Sequence of chain 46.A:
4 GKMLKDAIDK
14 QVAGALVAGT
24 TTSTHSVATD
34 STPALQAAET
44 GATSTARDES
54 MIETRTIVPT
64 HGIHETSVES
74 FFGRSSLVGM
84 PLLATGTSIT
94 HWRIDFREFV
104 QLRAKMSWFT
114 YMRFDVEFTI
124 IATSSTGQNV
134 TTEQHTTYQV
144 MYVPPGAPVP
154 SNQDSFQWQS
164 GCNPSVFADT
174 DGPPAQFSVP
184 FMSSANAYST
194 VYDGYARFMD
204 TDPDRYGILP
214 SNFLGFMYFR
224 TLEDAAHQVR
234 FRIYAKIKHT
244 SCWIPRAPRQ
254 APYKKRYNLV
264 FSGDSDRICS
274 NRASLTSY

The protein below binds the small molecule below.
Small molecule (SMILES): Nc1ncnc2c1ncn2[C@@H]1O[C@H](COP(=O)=O)[C@@H](O[P](=O)(O)OC[C@H]2O[C@@H](n3ccc(=O)[nH]c3=O)[C@H](O)[C@@H]2O)[C@H]1O

Binding-site contacts:
Ligand atom N1 contacts residue TRP38 of chain 45.B at 3.3 Å.
Ligand atom N6 contacts residue VAL30 of chain 46.A at 4.3 Å.
Ligand atom O2' contacts residue HIS28 of chain 46.A at 3.2 Å (h-bond).
Ligand atom N9 contacts residue TRP38 of chain 45.B at 3.7 Å.
Ligand atom C8 contacts residue TRP38 of chain 45.B at 4.3 Å (hydrophobic).
Ligand atom C5 contacts residue TRP38 of chain 45.B at 3.7 Å (hydrophobic).
Ligand atom N3 contacts residue TRP38 of chain 45.B at 3.2 Å.
Ligand atom C2 contacts residue TRP38 of chain 45.B at 3.1 Å (hydrophobic).
Ligand atom C6 contacts residue TRP38 of chain 45.B at 3.6 Å (hydrophobic).
Ligand atom C1' contacts residue TRP38 of chain 45.B at 4.0 Å (hydrophobic).
Ligand atom N7 contacts residue TRP38 of chain 45.B at 4.2 Å.
Ligand atom N6 contacts residue TRP38 of chain 45.B at 4.0 Å.
Ligand atom C4 contacts residue TRP38 of chain 45.B at 3.5 Å (hydrophobic).
Ligand atom O2' contacts residue TRP38 of chain 45.B at 4.2 Å.

Sequence of chain 45.B:
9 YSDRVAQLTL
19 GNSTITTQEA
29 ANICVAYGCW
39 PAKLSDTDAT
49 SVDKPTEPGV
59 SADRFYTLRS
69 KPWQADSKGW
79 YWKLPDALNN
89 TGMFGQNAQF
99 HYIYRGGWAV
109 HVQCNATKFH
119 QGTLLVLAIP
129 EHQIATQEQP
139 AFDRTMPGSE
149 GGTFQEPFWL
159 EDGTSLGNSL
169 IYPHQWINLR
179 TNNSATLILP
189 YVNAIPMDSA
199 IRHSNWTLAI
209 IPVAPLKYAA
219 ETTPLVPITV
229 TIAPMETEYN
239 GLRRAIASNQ